This protein binds this small molecule.
Small molecule (SMILES): CC1(C)[C@@H]2CC[C@@]1(C)C(=O)C2

Binding-site contacts:
Ligand atom C9 contacts residue VAL295 of chain 1.A at 3.7 Å (hydrophobic).
Ligand atom C10 contacts residue PHE87 of chain 1.A at 3.9 Å (hydrophobic).
Ligand atom C10 contacts residue VAL396 of chain 1.A at 3.9 Å (hydrophobic).
Ligand atom C4 contacts residue HEM1 of chain 1.B at 3.9 Å.
Ligand atom C5 contacts residue LEU244 of chain 1.A at 3.8 Å (hydrophobic).
Ligand atom C2 contacts residue TYR96 of chain 1.A at 3.1 Å (hydrophobic).
Ligand atom C2 contacts residue PHE87 of chain 1.A at 3.8 Å (hydrophobic).
Ligand atom C10 contacts residue VAL247 of chain 1.A at 4.0 Å (hydrophobic).
Ligand atom C3 contacts residue TYR96 of chain 1.A at 3.1 Å (hydrophobic).
Ligand atom C10 contacts residue ILE395 of chain 1.A at 4.1 Å (hydrophobic).
Ligand atom C3 contacts residue THR101 of chain 1.A at 3.9 Å.
Ligand atom C9 contacts residue CMO1 of chain 1.C at 3.6 Å.
Ligand atom C7 contacts residue VAL295 of chain 1.A at 4.3 Å (hydrophobic).
Ligand atom O contacts residue TYR96 of chain 1.A at 2.6 Å (h-bond).
Ligand atom C3 contacts residue HEM1 of chain 1.B at 4.3 Å.
Ligand atom C9 contacts residue VAL396 of chain 1.A at 4.4 Å (hydrophobic).
Ligand atom C8 contacts residue VAL295 of chain 1.A at 3.5 Å (hydrophobic).
Ligand atom C2 contacts residue LEU244 of chain 1.A at 4.3 Å (hydrophobic).
Ligand atom C8 contacts residue HEM1 of chain 1.B at 4.2 Å.
Ligand atom C5 contacts residue CMO1 of chain 1.C at 2.9 Å.
Ligand atom C8 contacts residue ASP297 of chain 1.A at 3.5 Å.
Ligand atom C6 contacts residue LEU244 of chain 1.A at 4.1 Å (hydrophobic).
Ligand atom C4 contacts residue CMO1 of chain 1.C at 4.0 Å.
Ligand atom C8 contacts residue ILE395 of chain 1.A at 4.2 Å (hydrophobic).
Ligand atom O contacts residue LEU244 of chain 1.A at 4.3 Å.
Ligand atom C9 contacts residue THR252 of chain 1.A at 4.3 Å.
Ligand atom C6 contacts residue CMO1 of chain 1.C at 3.0 Å.
Ligand atom C3 contacts residue ASP297 of chain 1.A at 4.2 Å.
Ligand atom C6 contacts residue VAL247 of chain 1.A at 4.1 Å (hydrophobic).
Ligand atom O contacts residue PHE98 of chain 1.A at 4.4 Å.
Ligand atom C7 contacts residue CMO1 of chain 1.C at 4.2 Å.
Ligand atom C9 contacts residue HEM1 of chain 1.B at 3.6 Å.
Ligand atom C5 contacts residue HEM1 of chain 1.B at 4.2 Å.
Ligand atom C1 contacts residue CMO1 of chain 1.C at 4.2 Å.
Ligand atom O contacts residue PHE87 of chain 1.A at 3.1 Å.
Ligand atom C3 contacts residue LEU244 of chain 1.A at 4.0 Å (hydrophobic).
Ligand atom C10 contacts residue THR185 of chain 1.A at 4.0 Å.

Sequence of chain 1.A:
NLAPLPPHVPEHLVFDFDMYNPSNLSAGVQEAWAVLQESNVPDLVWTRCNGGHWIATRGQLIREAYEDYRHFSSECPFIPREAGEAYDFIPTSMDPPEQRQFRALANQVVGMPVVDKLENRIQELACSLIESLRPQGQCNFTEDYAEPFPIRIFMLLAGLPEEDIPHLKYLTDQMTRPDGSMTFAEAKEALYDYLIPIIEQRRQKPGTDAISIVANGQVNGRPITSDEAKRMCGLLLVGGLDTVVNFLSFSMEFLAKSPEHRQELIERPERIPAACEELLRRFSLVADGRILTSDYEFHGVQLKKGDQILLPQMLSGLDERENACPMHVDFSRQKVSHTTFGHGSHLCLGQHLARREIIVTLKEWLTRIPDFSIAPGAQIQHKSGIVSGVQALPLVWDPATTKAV